The small molecule below binds the protein below.
Small molecule (SMILES): CC(=O)N[C@H]1[C@H](O[C@H]2[C@H](O)[C@@H](NC(C)=O)CO[C@@H]2CO)O[C@H](CO)[C@@H](O)[C@@H]1O

Sequence of chain 1.JA:
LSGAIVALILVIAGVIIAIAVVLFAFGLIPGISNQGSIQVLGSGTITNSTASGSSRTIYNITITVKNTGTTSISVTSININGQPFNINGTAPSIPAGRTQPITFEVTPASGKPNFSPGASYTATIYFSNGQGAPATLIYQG

Binding-site contacts:
Ligand atom O5 contacts residue ASN60 of chain 1.JA at 2.4 Å (h-bond).
Ligand atom C5 contacts residue ASN60 of chain 1.JA at 3.6 Å.
Ligand atom C4 contacts residue ASN60 of chain 1.JA at 4.3 Å.
Ligand atom C2 contacts residue ASN60 of chain 1.JA at 2.5 Å.
Ligand atom C8 contacts residue THR47 of chain 1.JA at 3.6 Å.
Ligand atom C8 contacts residue ASN60 of chain 1.JA at 4.3 Å.
Ligand atom O6 contacts residue GLU105 of chain 1.JA at 4.3 Å.
Ligand atom O5 contacts residue THR103 of chain 1.JA at 4.4 Å.
Ligand atom O7 contacts residue ASN60 of chain 1.JA at 3.2 Å (h-bond).
Ligand atom C7 contacts residue ASN60 of chain 1.JA at 3.2 Å.
Ligand atom O7 contacts residue NAG1 of chain 1.RI at 3.5 Å (h-bond).
Ligand atom C5 contacts residue GLU105 of chain 1.JA at 4.3 Å.
Ligand atom C3 contacts residue ASN60 of chain 1.JA at 3.8 Å.
Ligand atom C1 contacts residue ASN60 of chain 1.JA at 1.4 Å.
Ligand atom N2 contacts residue ASN60 of chain 1.JA at 2.8 Å (h-bond).